A protein and the small-molecule ligand that binds it are described below.
Small molecule (SMILES): CC(=O)N[C@@H]1[C@@H](O)[C@H](O)[C@@H](CO)O[C@H]1O

Sequence of chain 1.B:
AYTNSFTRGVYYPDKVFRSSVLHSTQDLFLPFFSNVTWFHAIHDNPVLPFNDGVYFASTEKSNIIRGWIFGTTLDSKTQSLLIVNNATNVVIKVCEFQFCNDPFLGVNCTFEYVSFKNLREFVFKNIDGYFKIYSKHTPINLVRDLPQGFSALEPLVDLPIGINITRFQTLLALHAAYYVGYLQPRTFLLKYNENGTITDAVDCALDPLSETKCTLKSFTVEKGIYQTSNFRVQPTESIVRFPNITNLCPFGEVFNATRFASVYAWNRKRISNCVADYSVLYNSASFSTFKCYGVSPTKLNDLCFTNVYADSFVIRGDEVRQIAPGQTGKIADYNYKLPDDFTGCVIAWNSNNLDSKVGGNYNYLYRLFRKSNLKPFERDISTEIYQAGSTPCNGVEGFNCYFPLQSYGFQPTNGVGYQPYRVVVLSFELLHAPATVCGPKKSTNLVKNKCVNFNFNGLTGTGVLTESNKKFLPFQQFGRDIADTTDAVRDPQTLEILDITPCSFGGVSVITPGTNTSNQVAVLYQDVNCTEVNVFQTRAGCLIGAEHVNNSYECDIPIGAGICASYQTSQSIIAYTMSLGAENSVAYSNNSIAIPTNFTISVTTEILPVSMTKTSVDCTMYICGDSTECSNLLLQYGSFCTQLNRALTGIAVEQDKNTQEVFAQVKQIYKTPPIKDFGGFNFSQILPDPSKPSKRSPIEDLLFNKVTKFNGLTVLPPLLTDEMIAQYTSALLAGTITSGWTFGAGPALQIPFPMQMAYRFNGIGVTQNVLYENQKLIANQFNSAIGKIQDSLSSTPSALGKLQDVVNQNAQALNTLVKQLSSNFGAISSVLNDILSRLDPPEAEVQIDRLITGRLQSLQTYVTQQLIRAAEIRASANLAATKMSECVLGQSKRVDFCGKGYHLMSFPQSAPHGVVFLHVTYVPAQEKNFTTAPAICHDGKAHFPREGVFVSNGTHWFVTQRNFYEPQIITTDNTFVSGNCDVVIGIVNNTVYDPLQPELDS

Binding-site contacts:
Ligand atom C3 contacts residue ASN801 of chain 1.B at 3.6 Å.
Ligand atom C1 contacts residue SER803 of chain 1.B at 4.0 Å.
Ligand atom C5 contacts residue SER803 of chain 1.B at 3.4 Å.
Ligand atom O5 contacts residue SER803 of chain 1.B at 3.4 Å (h-bond).
Ligand atom O6 contacts residue ASN801 of chain 1.B at 4.3 Å.
Ligand atom N2 contacts residue ASN801 of chain 1.B at 3.4 Å (h-bond).
Ligand atom C2 contacts residue ASN801 of chain 1.B at 2.4 Å.
Ligand atom C4 contacts residue ASN801 of chain 1.B at 4.2 Å.
Ligand atom O6 contacts residue GLN804 of chain 1.B at 3.9 Å.
Ligand atom C5 contacts residue ASN801 of chain 1.B at 3.7 Å.
Ligand atom C6 contacts residue SER803 of chain 1.B at 3.8 Å.
Ligand atom O5 contacts residue ASN801 of chain 1.B at 2.4 Å (h-bond).
Ligand atom C7 contacts residue ASN801 of chain 1.B at 3.7 Å.
Ligand atom O6 contacts residue SER803 of chain 1.B at 3.8 Å.
Ligand atom O3 contacts residue ASN801 of chain 1.B at 3.7 Å.
Ligand atom O7 contacts residue ASN801 of chain 1.B at 3.2 Å (h-bond).
Ligand atom C1 contacts residue ASN801 of chain 1.B at 1.4 Å.